Sequence of chain 1.B:
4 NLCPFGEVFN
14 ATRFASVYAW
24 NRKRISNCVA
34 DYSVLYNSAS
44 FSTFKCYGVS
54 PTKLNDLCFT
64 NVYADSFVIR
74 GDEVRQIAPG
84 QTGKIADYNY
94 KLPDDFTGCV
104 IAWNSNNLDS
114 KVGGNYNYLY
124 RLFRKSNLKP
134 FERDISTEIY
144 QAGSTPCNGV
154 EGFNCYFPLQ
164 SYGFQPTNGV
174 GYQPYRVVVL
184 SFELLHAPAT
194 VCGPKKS

Binding-site contacts:
Ligand atom N2 contacts residue PHE12 of chain 1.B at 4.5 Å.
Ligand atom O7 contacts residue GLY9 of chain 1.B at 3.5 Å.
Ligand atom C8 contacts residue PHE8 of chain 1.B at 3.9 Å (hydrophobic).
Ligand atom C7 contacts residue PHE8 of chain 1.B at 4.5 Å (hydrophobic).
Ligand atom C3 contacts residue ASN13 of chain 1.B at 3.8 Å.
Ligand atom O7 contacts residue ASN13 of chain 1.B at 4.2 Å.
Ligand atom C8 contacts residue LEU38 of chain 1.B at 4.2 Å (hydrophobic).
Ligand atom N2 contacts residue ASN13 of chain 1.B at 3.0 Å (h-bond).
Ligand atom C8 contacts residue GLY9 of chain 1.B at 3.9 Å.
Ligand atom C1 contacts residue ASN13 of chain 1.B at 1.4 Å.
Ligand atom C7 contacts residue GLY9 of chain 1.B at 3.8 Å.
Ligand atom O5 contacts residue ASN13 of chain 1.B at 2.3 Å (h-bond).
Ligand atom N2 contacts residue GLY9 of chain 1.B at 4.5 Å.
Ligand atom C4 contacts residue ASN13 of chain 1.B at 4.3 Å.
Ligand atom C5 contacts residue ASN13 of chain 1.B at 3.7 Å.
Ligand atom C8 contacts residue PHE12 of chain 1.B at 3.5 Å (hydrophobic).
Ligand atom C2 contacts residue ASN13 of chain 1.B at 2.5 Å.
Ligand atom O7 contacts residue PHE8 of chain 1.B at 4.5 Å.
Ligand atom C7 contacts residue ASN13 of chain 1.B at 3.9 Å.

This small molecule binds to this protein.
Small molecule (SMILES): CC(=O)N[C@@H]1[C@@H](O)[C@H](O)[C@@H](CO)O[C@H]1O